Sequence of chain 1.A:
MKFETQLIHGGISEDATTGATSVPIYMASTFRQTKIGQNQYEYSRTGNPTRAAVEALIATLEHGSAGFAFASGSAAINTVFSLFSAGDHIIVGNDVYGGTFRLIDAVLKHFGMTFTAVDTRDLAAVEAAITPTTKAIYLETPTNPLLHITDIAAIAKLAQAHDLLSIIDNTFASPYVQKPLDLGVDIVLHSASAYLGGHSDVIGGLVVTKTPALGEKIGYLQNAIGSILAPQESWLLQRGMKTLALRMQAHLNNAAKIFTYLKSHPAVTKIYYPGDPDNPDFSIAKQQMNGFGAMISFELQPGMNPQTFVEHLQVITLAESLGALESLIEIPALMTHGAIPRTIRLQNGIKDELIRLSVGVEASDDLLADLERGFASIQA

Sequence of chain 1.B:
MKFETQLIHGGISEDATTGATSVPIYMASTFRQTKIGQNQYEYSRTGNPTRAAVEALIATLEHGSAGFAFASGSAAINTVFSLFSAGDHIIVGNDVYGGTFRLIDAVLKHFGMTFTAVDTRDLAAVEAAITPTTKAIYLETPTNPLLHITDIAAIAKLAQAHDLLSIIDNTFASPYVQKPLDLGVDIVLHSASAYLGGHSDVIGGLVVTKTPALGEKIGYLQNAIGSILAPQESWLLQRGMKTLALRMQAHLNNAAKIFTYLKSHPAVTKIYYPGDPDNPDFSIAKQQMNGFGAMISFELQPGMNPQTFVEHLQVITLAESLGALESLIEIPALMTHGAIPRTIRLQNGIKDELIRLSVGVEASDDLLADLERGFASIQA

Binding-site contacts:
Ligand atom O4P contacts residue SER191 of chain 1.B at 2.9 Å (h-bond).
Ligand atom O3 contacts residue ASN144 of chain 1.B at 2.6 Å (h-bond).
Ligand atom O4P contacts residue GLY73 of chain 1.B at 3.4 Å.
Ligand atom C5A contacts residue TYR97 of chain 1.B at 3.5 Å (hydrophobic).
Ligand atom CZ contacts residue GLU320 of chain 1.B at 3.6 Å.
Ligand atom CB contacts residue TYR97 of chain 1.B at 3.5 Å (hydrophobic).
Ligand atom O1P contacts residue ARG45 of chain 1.A at 2.6 Å (salt-bridge).
Ligand atom O2P contacts residue TYR43 of chain 1.A at 3.5 Å (h-bond).
Ligand atom O3P contacts residue ARG45 of chain 1.A at 3.1 Å (salt-bridge).
Ligand atom O3P contacts residue GLY73 of chain 1.B at 3.2 Å (h-bond).
Ligand atom OX1 contacts residue ARG45 of chain 1.A at 2.9 Å (salt-bridge).
Ligand atom C5 contacts residue TYR97 of chain 1.B at 3.5 Å (hydrophobic).
Ligand atom OX2 contacts residue GLU42 of chain 1.A at 3.6 Å (salt-bridge).
Ligand atom O1P contacts residue TYR43 of chain 1.A at 2.7 Å (h-bond).
Ligand atom CZ contacts residue GLU42 of chain 1.A at 3.2 Å.
Ligand atom C contacts residue LEU322 of chain 1.B at 3.6 Å (hydrophobic).
Ligand atom NH contacts residue GLU42 of chain 1.A at 2.3 Å (salt-bridge).
Ligand atom NH contacts residue GLU320 of chain 1.B at 2.5 Å (salt-bridge).
Ligand atom O2P contacts residue SER193 of chain 1.B at 2.7 Å (h-bond).
Ligand atom O contacts residue ARG356 of chain 1.B at 3.4 Å (salt-bridge).
Ligand atom O4P contacts residue SER74 of chain 1.B at 3.6 Å (h-bond).
Ligand atom C2A contacts residue ASP169 of chain 1.B at 3.4 Å.
Ligand atom P contacts residue GLY73 of chain 1.B at 3.5 Å.
Ligand atom OX1 contacts residue ARG102 of chain 1.B at 2.9 Å (salt-bridge).
Ligand atom OT contacts residue THR336 of chain 1.B at 3.2 Å.
Ligand atom CE contacts residue ARG45 of chain 1.A at 3.2 Å.
Ligand atom O3P contacts residue SER74 of chain 1.B at 2.4 Å (h-bond).
Ligand atom C4A contacts residue TYR97 of chain 1.B at 3.5 Å (hydrophobic).
Ligand atom CZ contacts residue THR46 of chain 1.A at 3.2 Å.
Ligand atom P contacts residue SER191 of chain 1.B at 3.5 Å.
Ligand atom O3P contacts residue SER72 of chain 1.B at 3.3 Å.
Ligand atom P contacts residue ARG45 of chain 1.A at 3.5 Å.
Ligand atom O2P contacts residue SER191 of chain 1.B at 3.0 Å (h-bond).
Ligand atom OX1 contacts residue ASN223 of chain 1.A at 3.1 Å (h-bond).
Ligand atom O contacts residue ASN144 of chain 1.B at 3.2 Å (h-bond).
Ligand atom N1 contacts residue ASP169 of chain 1.B at 2.9 Å (salt-bridge).
Ligand atom SD contacts residue GLU320 of chain 1.B at 3.5 Å (salt-bridge).
Ligand atom O2P contacts residue GLY73 of chain 1.B at 3.1 Å (h-bond).
Ligand atom OT contacts residue ARG356 of chain 1.B at 2.9 Å (salt-bridge).
Ligand atom OT contacts residue SER321 of chain 1.B at 2.9 Å (h-bond).

A protein and the small-molecule ligand that binds it are described below.
Small molecule (SMILES): Cc1ncc(COP(=O)(O)O)c(/C=N/[C@@H](CCSC[C@H](N)C(=O)O)C(=O)O)c1O